A protein and the small-molecule ligand that binds it are described below.
Small molecule (SMILES): CCNC(=O)c1ccc2c(c1)nc(C)n2[C@H]1CCN(CC2(O)CCCCC2)C[C@@H]1C

Sequence of chain 1.E:
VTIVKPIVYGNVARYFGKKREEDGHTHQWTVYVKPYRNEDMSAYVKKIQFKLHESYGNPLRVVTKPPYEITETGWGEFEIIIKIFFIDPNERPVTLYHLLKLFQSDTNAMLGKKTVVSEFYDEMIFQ

Binding-site contacts:
Ligand atom C7 contacts residue PHE96 of chain 1.E at 3.6 Å (hydrophobic).
Ligand atom N12 contacts residue HIS71 of chain 1.E at 3.2 Å.
Ligand atom N12 contacts residue TRP93 of chain 1.E at 3.6 Å.
Ligand atom C7 contacts residue GLY94 of chain 1.E at 3.1 Å.
Ligand atom C13 contacts residue HIS71 of chain 1.E at 3.5 Å.
Ligand atom C8 contacts residue GLU95 of chain 1.E at 3.5 Å.
Ligand atom O5 contacts residue GLY94 of chain 1.E at 3.5 Å (h-bond).
Ligand atom C27 contacts residue GLU95 of chain 1.E at 3.6 Å.
Ligand atom O31 contacts residue GLU95 of chain 1.E at 3.6 Å.
Ligand atom O5 contacts residue TYR74 of chain 1.E at 3.1 Å (h-bond).
Ligand atom C20 contacts residue GLU95 of chain 1.E at 3.4 Å.
Ligand atom C6 contacts residue SER73 of chain 1.E at 3.5 Å.
Ligand atom O31 contacts residue PHE96 of chain 1.E at 3.5 Å.
Ligand atom C10 contacts residue TRP93 of chain 1.E at 3.5 Å (hydrophobic).
Ligand atom C2 contacts residue HIS43 of chain 1.E at 3.5 Å.
Ligand atom C4 contacts residue TRP93 of chain 1.E at 3.6 Å (hydrophobic).
Ligand atom C2 contacts residue TYR74 of chain 1.E at 3.5 Å (hydrophobic).
Ligand atom N3 contacts residue SER73 of chain 1.E at 3.0 Å (h-bond).
Ligand atom C8 contacts residue GLY94 of chain 1.E at 3.6 Å.
Ligand atom C18 contacts residue GLU95 of chain 1.E at 3.5 Å.
Ligand atom C10 contacts residue HIS71 of chain 1.E at 3.4 Å.
Ligand atom O5 contacts residue TRP93 of chain 1.E at 3.1 Å (h-bond).
Ligand atom C11 contacts residue SER73 of chain 1.E at 3.1 Å.
Ligand atom C9 contacts residue HIS71 of chain 1.E at 3.8 Å.
Ligand atom C4 contacts residue TYR74 of chain 1.E at 3.8 Å (hydrophobic).
Ligand atom N14 contacts residue HIS71 of chain 1.E at 3.6 Å (h-bond).
Ligand atom O5 contacts residue GLY92 of chain 1.E at 3.4 Å.
Ligand atom C4 contacts residue SER73 of chain 1.E at 3.6 Å.
Ligand atom C17 contacts residue GLU95 of chain 1.E at 3.4 Å.
Ligand atom N19 contacts residue GLU95 of chain 1.E at 2.8 Å (salt-bridge).
Ligand atom C21 contacts residue GLU95 of chain 1.E at 3.4 Å.
Ligand atom C1 contacts residue TYR74 of chain 1.E at 3.7 Å (hydrophobic).
Ligand atom C2 contacts residue SER73 of chain 1.E at 3.8 Å.
Ligand atom C26 contacts residue GLU95 of chain 1.E at 3.7 Å.
Ligand atom C11 contacts residue HIS71 of chain 1.E at 3.8 Å.
Ligand atom N3 contacts residue TRP93 of chain 1.E at 3.3 Å (h-bond).
Ligand atom C11 contacts residue TRP93 of chain 1.E at 3.5 Å (hydrophobic).
Ligand atom O31 contacts residue LEU117 of chain 1.E at 3.4 Å.
Ligand atom C27 contacts residue LEU117 of chain 1.E at 3.7 Å (hydrophobic).
Ligand atom C1 contacts residue SER73 of chain 1.E at 3.4 Å.